Binding-site contacts:
Ligand atom O3 contacts residue ASN282 of chain 1.A at 2.7 Å (h-bond).
Ligand atom O5 contacts residue ASN282 of chain 1.A at 2.4 Å (h-bond).
Ligand atom N2 contacts residue ASN282 of chain 1.A at 3.8 Å.
Ligand atom C4 contacts residue ASN282 of chain 1.A at 3.4 Å.
Ligand atom C6 contacts residue ASN282 of chain 1.A at 3.2 Å.
Ligand atom C1 contacts residue ASN282 of chain 1.A at 1.4 Å.
Ligand atom C5 contacts residue ASN282 of chain 1.A at 3.0 Å.
Ligand atom O6 contacts residue ASN282 of chain 1.A at 4.4 Å.
Ligand atom C2 contacts residue ASN282 of chain 1.A at 2.5 Å.
Ligand atom C3 contacts residue ASN282 of chain 1.A at 2.9 Å.

The protein below binds the small molecule below.
Small molecule (SMILES): CC(=O)N[C@H]1[C@H](O[C@H]2[C@H](O)[C@@H](NC(C)=O)CO[C@@H]2CO)O[C@H](CO)[C@@H](O)[C@@H]1O

Sequence of chain 1.A:
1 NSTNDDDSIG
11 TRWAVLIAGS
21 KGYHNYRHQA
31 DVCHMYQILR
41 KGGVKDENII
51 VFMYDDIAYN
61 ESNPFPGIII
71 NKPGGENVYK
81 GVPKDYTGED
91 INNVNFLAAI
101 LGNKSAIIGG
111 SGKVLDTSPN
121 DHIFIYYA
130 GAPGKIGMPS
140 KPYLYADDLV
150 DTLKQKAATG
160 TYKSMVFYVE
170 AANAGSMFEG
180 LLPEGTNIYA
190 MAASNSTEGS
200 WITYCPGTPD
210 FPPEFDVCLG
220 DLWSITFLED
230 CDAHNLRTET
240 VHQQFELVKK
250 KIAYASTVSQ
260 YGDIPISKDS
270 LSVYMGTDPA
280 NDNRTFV